Sequence of chain 1.B:
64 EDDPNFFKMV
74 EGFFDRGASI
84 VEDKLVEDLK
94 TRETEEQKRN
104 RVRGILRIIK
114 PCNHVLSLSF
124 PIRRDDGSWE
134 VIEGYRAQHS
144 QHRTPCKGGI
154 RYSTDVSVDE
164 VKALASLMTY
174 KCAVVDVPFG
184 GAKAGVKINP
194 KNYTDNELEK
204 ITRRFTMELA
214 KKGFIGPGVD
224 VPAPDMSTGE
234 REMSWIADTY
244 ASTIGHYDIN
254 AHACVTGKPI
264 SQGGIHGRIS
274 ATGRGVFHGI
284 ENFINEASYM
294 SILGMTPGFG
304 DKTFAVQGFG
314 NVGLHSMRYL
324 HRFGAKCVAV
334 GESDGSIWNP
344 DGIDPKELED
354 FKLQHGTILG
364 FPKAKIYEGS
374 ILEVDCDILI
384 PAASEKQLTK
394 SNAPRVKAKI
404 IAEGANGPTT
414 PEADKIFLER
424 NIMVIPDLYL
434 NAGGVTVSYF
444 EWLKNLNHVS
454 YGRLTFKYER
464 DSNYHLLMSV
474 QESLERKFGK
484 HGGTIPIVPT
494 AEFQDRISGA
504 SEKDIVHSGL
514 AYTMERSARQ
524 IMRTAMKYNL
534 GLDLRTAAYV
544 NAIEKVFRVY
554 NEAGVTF

This protein binds this small molecule.
Small molecule (SMILES): CC(C)C[C@H](N)C(=O)O

Sequence of chain 1.E:
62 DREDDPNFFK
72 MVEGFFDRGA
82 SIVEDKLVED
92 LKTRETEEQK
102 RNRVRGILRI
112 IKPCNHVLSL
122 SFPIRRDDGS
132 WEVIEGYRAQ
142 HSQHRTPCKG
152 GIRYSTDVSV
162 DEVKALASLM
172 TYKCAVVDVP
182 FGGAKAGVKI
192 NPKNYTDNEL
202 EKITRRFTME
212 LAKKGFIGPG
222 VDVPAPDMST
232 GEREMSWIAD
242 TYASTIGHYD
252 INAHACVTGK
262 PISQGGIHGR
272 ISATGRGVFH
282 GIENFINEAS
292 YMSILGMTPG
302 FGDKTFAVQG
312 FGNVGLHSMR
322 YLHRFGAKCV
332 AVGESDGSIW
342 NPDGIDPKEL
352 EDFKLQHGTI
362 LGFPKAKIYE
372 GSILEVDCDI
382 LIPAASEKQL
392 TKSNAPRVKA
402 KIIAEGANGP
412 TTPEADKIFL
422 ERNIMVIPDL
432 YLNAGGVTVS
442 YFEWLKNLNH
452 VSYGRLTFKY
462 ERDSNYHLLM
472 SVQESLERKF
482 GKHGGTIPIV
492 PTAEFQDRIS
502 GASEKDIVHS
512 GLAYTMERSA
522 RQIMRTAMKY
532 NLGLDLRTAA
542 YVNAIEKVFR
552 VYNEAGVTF

Sequence of chain 1.D:
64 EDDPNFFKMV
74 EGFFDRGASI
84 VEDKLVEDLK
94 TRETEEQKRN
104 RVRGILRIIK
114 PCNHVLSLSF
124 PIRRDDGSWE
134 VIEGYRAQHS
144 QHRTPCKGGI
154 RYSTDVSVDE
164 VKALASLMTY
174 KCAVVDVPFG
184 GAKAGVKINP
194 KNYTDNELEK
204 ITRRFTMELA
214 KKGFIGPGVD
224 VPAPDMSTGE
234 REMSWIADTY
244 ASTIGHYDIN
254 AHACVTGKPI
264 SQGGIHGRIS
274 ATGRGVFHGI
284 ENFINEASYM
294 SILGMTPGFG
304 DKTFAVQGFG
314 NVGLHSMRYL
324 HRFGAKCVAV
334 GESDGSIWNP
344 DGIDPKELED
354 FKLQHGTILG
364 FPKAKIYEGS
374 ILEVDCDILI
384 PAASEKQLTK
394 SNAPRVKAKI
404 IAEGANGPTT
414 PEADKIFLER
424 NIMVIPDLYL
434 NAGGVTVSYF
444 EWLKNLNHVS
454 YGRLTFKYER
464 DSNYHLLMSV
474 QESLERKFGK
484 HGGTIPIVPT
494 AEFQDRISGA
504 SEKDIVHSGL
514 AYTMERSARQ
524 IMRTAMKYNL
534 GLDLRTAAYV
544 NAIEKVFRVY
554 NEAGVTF

Binding-site contacts:
Ligand atom CD2 contacts residue ASP241 of chain 1.E at 4.0 Å.
Ligand atom CA contacts residue ASP241 of chain 1.E at 4.0 Å.
Ligand atom CB contacts residue ASP241 of chain 1.E at 4.2 Å.
Ligand atom N contacts residue THR559 of chain 1.D at 3.3 Å (h-bond).
Ligand atom C contacts residue ARG207 of chain 1.B at 3.6 Å.
Ligand atom CG contacts residue GLY557 of chain 1.D at 4.1 Å.
Ligand atom C contacts residue VAL558 of chain 1.D at 4.4 Å (hydrophobic).
Ligand atom N contacts residue GLY557 of chain 1.D at 3.1 Å (h-bond).
Ligand atom C contacts residue THR559 of chain 1.D at 4.3 Å.
Ligand atom CG contacts residue ASP241 of chain 1.E at 3.6 Å.
Ligand atom CD1 contacts residue HIS145 of chain 1.D at 4.1 Å.
Ligand atom CA contacts residue GLY557 of chain 1.D at 3.8 Å.
Ligand atom O contacts residue VAL558 of chain 1.D at 3.5 Å.
Ligand atom N contacts residue VAL558 of chain 1.D at 3.9 Å.
Ligand atom CD1 contacts residue ALA556 of chain 1.D at 3.8 Å (hydrophobic).
Ligand atom CD2 contacts residue HIS145 of chain 1.D at 3.9 Å.
Ligand atom O contacts residue ARG207 of chain 1.B at 2.9 Å (salt-bridge).
Ligand atom OXT contacts residue TYR553 of chain 1.D at 4.1 Å.
Ligand atom OXT contacts residue ARG207 of chain 1.B at 3.3 Å (salt-bridge).
Ligand atom CB contacts residue GLY557 of chain 1.D at 3.5 Å.
Ligand atom CB contacts residue TYR553 of chain 1.D at 4.0 Å (hydrophobic).
Ligand atom CG contacts residue ALA556 of chain 1.D at 4.0 Å (hydrophobic).
Ligand atom CA contacts residue THR559 of chain 1.D at 4.5 Å.
Ligand atom CD1 contacts residue TYR553 of chain 1.D at 4.0 Å (hydrophobic).
Ligand atom CD1 contacts residue VAL552 of chain 1.D at 3.9 Å (hydrophobic).
Ligand atom N contacts residue ASP241 of chain 1.E at 3.1 Å (salt-bridge).
Ligand atom O contacts residue THR559 of chain 1.D at 3.3 Å (h-bond).
Ligand atom CD2 contacts residue GLN144 of chain 1.D at 3.8 Å.